The protein below binds the small molecule below.
Small molecule (SMILES): O=c1ccn([C@@H]2O[C@H](CO[P](=O)(O)O[C@H]3[C@@H](O)[C@H](n4ccc(=O)[nH]c4=O)O[C@@H]3CO[P](=O)(O)O[C@H]3[C@@H](O)[C@H](n4ccc(=O)[nH]c4=O)O[C@@H]3CO[P](=O)(O)O[C@H]3[C@@H](O)[C@H](n4ccc(=O)[nH]c4=O)O[C@@H]3COP(=O)=O)[C@@H](O)[C@H]2O)c(=O)[nH]1

Binding-site contacts:
Ligand atom O3' contacts residue ARG15 of chain 58.A at 3.1 Å (salt-bridge).
Ligand atom OP2 contacts residue ARG19 of chain 58.A at 2.1 Å (salt-bridge).
Ligand atom P contacts residue ARG19 of chain 58.A at 2.8 Å.
Ligand atom C6 contacts residue ARG19 of chain 58.A at 2.7 Å.
Ligand atom C3' contacts residue ARG15 of chain 58.A at 3.8 Å.
Ligand atom OP1 contacts residue LYS18 of chain 58.A at 3.7 Å.
Ligand atom C5 contacts residue ARG19 of chain 58.A at 2.9 Å.
Ligand atom C3' contacts residue ARG19 of chain 58.A at 3.4 Å.
Ligand atom N3 contacts residue A1 of chain 58.B at 2.7 Å (h-bond).
Ligand atom OP2 contacts residue ALA16 of chain 58.A at 4.1 Å.
Ligand atom O3' contacts residue ARG19 of chain 58.A at 3.6 Å (salt-bridge).
Ligand atom N1 contacts residue A3 of chain 58.B at 4.3 Å.
Ligand atom C4' contacts residue ARG15 of chain 58.A at 3.3 Å.
Ligand atom C2 contacts residue A3 of chain 58.B at 3.5 Å.
Ligand atom C2 contacts residue A1 of chain 58.B at 3.1 Å.
Ligand atom C2' contacts residue ARG19 of chain 58.A at 3.6 Å.
Ligand atom C5' contacts residue ARG19 of chain 58.A at 3.2 Å.
Ligand atom O4 contacts residue A3 of chain 58.B at 2.8 Å (h-bond).
Ligand atom O2 contacts residue A1 of chain 58.B at 2.7 Å (h-bond).
Ligand atom OP1 contacts residue ARG19 of chain 58.A at 4.1 Å.
Ligand atom P contacts residue ARG15 of chain 58.A at 3.1 Å.
Ligand atom C4' contacts residue ARG19 of chain 58.A at 3.7 Å.
Ligand atom O2 contacts residue A3 of chain 58.B at 3.2 Å.
Ligand atom C4 contacts residue A3 of chain 58.B at 3.6 Å.
Ligand atom N1 contacts residue ARG19 of chain 58.A at 3.9 Å.
Ligand atom OP2 contacts residue ARG15 of chain 58.A at 2.5 Å.
Ligand atom N3 contacts residue A2 of chain 58.B at 3.7 Å.
Ligand atom O4 contacts residue A1 of chain 58.B at 3.0 Å (h-bond).
Ligand atom OP1 contacts residue MET14 of chain 58.A at 3.8 Å.
Ligand atom C5' contacts residue ARG15 of chain 58.A at 2.5 Å.
Ligand atom OP1 contacts residue ARG15 of chain 58.A at 2.5 Å.
Ligand atom C2 contacts residue A2 of chain 58.B at 3.9 Å.
Ligand atom O2 contacts residue A2 of chain 58.B at 3.7 Å.
Ligand atom O4' contacts residue ARG19 of chain 58.A at 3.9 Å.
Ligand atom C1' contacts residue ARG19 of chain 58.A at 4.3 Å.
Ligand atom N3 contacts residue A3 of chain 58.B at 2.8 Å (h-bond).
Ligand atom O5' contacts residue ARG19 of chain 58.A at 2.1 Å (salt-bridge).
Ligand atom C4 contacts residue A1 of chain 58.B at 3.4 Å.
Ligand atom C4 contacts residue ARG19 of chain 58.A at 3.9 Å.
Ligand atom O5' contacts residue ARG15 of chain 58.A at 3.6 Å.

Sequence of chain 58.A:
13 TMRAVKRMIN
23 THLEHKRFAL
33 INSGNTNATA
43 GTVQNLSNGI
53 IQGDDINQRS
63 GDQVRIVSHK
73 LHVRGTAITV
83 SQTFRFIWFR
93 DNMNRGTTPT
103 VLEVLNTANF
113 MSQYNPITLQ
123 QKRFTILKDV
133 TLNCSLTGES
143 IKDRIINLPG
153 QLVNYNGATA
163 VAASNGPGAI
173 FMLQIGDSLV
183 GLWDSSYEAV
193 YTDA